Sequence of chain 2.A:
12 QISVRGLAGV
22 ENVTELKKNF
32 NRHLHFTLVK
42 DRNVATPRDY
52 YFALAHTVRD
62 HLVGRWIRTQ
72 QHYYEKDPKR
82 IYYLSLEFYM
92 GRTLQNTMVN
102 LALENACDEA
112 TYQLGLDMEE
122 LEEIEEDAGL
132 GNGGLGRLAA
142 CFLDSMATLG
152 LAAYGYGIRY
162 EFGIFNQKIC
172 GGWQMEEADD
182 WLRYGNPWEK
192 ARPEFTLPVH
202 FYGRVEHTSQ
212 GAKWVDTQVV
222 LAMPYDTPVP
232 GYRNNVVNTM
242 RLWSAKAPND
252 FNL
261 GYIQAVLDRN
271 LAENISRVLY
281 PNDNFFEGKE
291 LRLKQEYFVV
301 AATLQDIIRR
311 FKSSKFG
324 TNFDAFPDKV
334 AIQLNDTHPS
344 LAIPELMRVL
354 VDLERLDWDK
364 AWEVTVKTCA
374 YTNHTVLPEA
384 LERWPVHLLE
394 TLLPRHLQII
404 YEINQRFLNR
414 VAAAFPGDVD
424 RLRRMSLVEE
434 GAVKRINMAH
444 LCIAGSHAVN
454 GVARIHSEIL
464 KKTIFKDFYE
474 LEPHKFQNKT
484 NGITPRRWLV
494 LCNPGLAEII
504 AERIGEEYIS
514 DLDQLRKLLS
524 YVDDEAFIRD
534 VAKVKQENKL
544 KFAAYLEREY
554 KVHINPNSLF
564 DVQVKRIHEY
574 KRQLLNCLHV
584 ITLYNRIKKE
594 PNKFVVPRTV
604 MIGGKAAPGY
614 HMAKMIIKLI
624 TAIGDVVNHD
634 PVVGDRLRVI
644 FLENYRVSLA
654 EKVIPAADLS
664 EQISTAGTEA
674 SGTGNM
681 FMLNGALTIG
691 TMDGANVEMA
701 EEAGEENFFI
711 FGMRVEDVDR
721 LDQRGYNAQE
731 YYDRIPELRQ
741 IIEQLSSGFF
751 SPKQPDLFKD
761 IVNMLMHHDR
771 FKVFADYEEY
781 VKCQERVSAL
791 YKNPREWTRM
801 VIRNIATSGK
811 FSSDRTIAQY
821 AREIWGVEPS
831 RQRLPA

The protein below binds the small molecule below.
Small molecule (SMILES): C[C@H]1[C@H](C)CC[C@]2(C(=O)O)CC[C@]3(C)C(=CC[C@@H]4[C@@]5(C)C[C@@H](O)[C@H](O)[C@@](C)(CO)[C@@H]5CC[C@]43C)[C@H]12

Binding-site contacts:
Ligand atom C22 contacts residue ARG309 of chain 1.A at 4.0 Å.
Ligand atom C2 contacts residue GLN72 of chain 1.A at 3.6 Å.
Ligand atom C1 contacts residue VAL45 of chain 2.A at 4.0 Å (hydrophobic).
Ligand atom O23 contacts residue ASP42 of chain 2.A at 2.9 Å (salt-bridge).
Ligand atom C24 contacts residue ILE68 of chain 1.A at 3.3 Å (hydrophobic).
Ligand atom C27 contacts residue VAL45 of chain 2.A at 4.1 Å (hydrophobic).
Ligand atom O3 contacts residue GLN72 of chain 1.A at 2.8 Å (h-bond).
Ligand atom C27 contacts residue PHE196 of chain 1.A at 4.2 Å (hydrophobic).
Ligand atom O3 contacts residue ASN44 of chain 2.A at 3.5 Å (h-bond).
Ligand atom O23 contacts residue VAL45 of chain 2.A at 3.0 Å.
Ligand atom C16 contacts residue PHE196 of chain 1.A at 3.9 Å (hydrophobic).
Ligand atom O29 contacts residue ARG242 of chain 1.A at 4.3 Å.
Ligand atom C28 contacts residue ARG310 of chain 1.A at 3.2 Å.
Ligand atom O29 contacts residue ARG310 of chain 1.A at 2.7 Å (salt-bridge).
Ligand atom C3 contacts residue GLN72 of chain 1.A at 3.8 Å.
Ligand atom C5 contacts residue VAL45 of chain 2.A at 3.9 Å (hydrophobic).
Ligand atom O2 contacts residue ASN44 of chain 2.A at 4.0 Å.
Ligand atom C25 contacts residue GLN72 of chain 1.A at 4.1 Å.
Ligand atom C15 contacts residue PHE196 of chain 1.A at 4.3 Å (hydrophobic).
Ligand atom C21 contacts residue PHE196 of chain 1.A at 4.0 Å (hydrophobic).
Ligand atom C29 contacts residue SER313 of chain 1.A at 4.1 Å.
Ligand atom C21 contacts residue ARG309 of chain 1.A at 3.8 Å.
Ligand atom C22 contacts residue ARG310 of chain 1.A at 4.3 Å.
Ligand atom C11 contacts residue TYR75 of chain 1.A at 3.9 Å (hydrophobic).
Ligand atom C20 contacts residue ARG309 of chain 1.A at 4.3 Å.
Ligand atom C3 contacts residue VAL45 of chain 2.A at 4.0 Å (hydrophobic).
Ligand atom C25 contacts residue GLN71 of chain 1.A at 3.5 Å.
Ligand atom C3 contacts residue ASP42 of chain 2.A at 3.6 Å.
Ligand atom C24 contacts residue GLN72 of chain 1.A at 3.7 Å.
Ligand atom C23 contacts residue ILE68 of chain 1.A at 3.8 Å (hydrophobic).
Ligand atom O2 contacts residue GLN72 of chain 1.A at 3.6 Å.
Ligand atom C23 contacts residue ASP42 of chain 2.A at 3.4 Å.
Ligand atom C9 contacts residue VAL45 of chain 2.A at 4.3 Å (hydrophobic).
Ligand atom O28 contacts residue ARG310 of chain 1.A at 2.8 Å (salt-bridge).
Ligand atom O3 contacts residue ASP42 of chain 2.A at 2.7 Å (salt-bridge).
Ligand atom C30 contacts residue PHE196 of chain 1.A at 4.1 Å (hydrophobic).
Ligand atom C10 contacts residue VAL45 of chain 2.A at 4.3 Å (hydrophobic).
Ligand atom C4 contacts residue ASP42 of chain 2.A at 4.1 Å.
Ligand atom C26 contacts residue GLN71 of chain 1.A at 4.3 Å.
Ligand atom C25 contacts residue TYR75 of chain 1.A at 3.9 Å (hydrophobic).

Sequence of chain 1.A:
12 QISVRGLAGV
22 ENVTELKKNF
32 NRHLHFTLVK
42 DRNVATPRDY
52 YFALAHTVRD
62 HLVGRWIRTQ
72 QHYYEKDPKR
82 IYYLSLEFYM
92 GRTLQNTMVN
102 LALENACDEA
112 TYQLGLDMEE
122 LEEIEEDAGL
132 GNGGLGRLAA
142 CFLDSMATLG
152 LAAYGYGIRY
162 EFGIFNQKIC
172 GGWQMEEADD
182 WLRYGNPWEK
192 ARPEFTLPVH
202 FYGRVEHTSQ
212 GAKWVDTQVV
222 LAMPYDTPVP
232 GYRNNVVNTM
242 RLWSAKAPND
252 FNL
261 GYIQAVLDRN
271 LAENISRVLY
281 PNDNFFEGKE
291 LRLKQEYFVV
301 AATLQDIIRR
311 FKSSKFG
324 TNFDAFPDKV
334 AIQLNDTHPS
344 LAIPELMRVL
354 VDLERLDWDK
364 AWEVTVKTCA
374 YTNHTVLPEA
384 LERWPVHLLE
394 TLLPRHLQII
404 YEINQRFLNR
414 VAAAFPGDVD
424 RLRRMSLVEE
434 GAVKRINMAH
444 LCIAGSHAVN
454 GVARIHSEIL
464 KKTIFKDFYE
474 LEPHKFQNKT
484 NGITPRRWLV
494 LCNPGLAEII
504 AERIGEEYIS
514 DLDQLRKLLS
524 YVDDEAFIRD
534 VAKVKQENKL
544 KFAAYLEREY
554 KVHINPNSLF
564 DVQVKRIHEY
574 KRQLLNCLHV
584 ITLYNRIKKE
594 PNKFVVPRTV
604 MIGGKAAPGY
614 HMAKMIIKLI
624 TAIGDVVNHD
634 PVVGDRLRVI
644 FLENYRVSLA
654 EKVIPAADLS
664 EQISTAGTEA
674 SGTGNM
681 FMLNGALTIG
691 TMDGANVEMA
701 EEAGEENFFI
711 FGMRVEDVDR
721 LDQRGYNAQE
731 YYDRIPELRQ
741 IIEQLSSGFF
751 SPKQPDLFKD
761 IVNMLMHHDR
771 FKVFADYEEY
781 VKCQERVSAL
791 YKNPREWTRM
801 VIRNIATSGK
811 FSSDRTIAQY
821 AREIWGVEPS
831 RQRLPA